Sequence of chain 1.A:
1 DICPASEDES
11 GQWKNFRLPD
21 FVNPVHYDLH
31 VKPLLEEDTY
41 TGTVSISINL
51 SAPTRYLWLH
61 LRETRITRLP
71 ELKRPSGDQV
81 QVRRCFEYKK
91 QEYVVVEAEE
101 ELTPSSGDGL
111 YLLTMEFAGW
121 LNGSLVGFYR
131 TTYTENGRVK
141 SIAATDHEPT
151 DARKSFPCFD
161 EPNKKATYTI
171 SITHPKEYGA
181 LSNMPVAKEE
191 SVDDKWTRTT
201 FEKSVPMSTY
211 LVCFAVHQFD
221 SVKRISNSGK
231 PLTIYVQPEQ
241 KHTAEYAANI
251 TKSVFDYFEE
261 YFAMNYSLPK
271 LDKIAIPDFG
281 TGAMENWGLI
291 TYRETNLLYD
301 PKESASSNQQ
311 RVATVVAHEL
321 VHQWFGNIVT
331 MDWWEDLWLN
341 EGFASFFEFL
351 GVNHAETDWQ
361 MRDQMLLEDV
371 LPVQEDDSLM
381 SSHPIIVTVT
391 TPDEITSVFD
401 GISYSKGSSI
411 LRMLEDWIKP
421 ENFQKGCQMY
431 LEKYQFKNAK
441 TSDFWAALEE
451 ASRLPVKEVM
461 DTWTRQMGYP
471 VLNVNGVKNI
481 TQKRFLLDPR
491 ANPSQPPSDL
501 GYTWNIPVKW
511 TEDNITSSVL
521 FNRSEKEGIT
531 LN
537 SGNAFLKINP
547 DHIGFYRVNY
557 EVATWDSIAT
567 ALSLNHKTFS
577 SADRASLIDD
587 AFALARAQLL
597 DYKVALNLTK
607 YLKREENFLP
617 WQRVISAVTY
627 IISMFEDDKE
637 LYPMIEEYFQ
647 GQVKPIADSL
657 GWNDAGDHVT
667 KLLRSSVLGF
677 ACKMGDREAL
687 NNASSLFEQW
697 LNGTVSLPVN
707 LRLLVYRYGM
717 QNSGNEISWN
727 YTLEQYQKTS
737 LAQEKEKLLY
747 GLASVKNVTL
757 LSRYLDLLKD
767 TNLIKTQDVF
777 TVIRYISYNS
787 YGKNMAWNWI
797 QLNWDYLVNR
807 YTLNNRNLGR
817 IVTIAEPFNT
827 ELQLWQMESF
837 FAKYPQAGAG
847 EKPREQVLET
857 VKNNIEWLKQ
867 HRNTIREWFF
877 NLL

A protein and the small-molecule ligand that binds it are described below.
Small molecule (SMILES): CC(=O)N[C@H]1[C@H](O[C@H]2[C@H](O)[C@@H](NC(C)=O)CO[C@@H]2CO)O[C@H](CO)[C@@H](O[C@@H]2O[C@H](CO)[C@@H](O)[C@H](O)[C@H]2NC(C)=O)[C@@H]1O

Binding-site contacts:
Ligand atom C7 contacts residue ASP562 of chain 1.A at 4.0 Å.
Ligand atom C1 contacts residue ASN877 of chain 1.A at 4.2 Å.
Ligand atom C3 contacts residue ASN603 of chain 1.A at 3.8 Å.
Ligand atom O4 contacts residue ASN877 of chain 1.A at 3.5 Å.
Ligand atom C7 contacts residue ASN603 of chain 1.A at 3.3 Å.
Ligand atom N2 contacts residue ASN877 of chain 1.A at 3.2 Å (h-bond).
Ligand atom N2 contacts residue ASN603 of chain 1.A at 2.7 Å (h-bond).
Ligand atom O7 contacts residue LEU879 of chain 1.A at 4.0 Å.
Ligand atom O6 contacts residue ASN877 of chain 1.A at 4.1 Å.
Ligand atom C8 contacts residue LEU878 of chain 1.A at 4.4 Å (hydrophobic).
Ligand atom C6 contacts residue LYS599 of chain 1.A at 3.8 Å.
Ligand atom C6 contacts residue TRP874 of chain 1.A at 4.2 Å (hydrophobic).
Ligand atom C2 contacts residue ASN877 of chain 1.A at 3.5 Å.
Ligand atom C5 contacts residue ASN877 of chain 1.A at 4.5 Å.
Ligand atom C4 contacts residue ASN603 of chain 1.A at 4.3 Å.
Ligand atom C7 contacts residue LYS606 of chain 1.A at 4.5 Å.
Ligand atom O6 contacts residue LYS599 of chain 1.A at 4.3 Å.
Ligand atom O7 contacts residue ASN877 of chain 1.A at 2.7 Å (h-bond).
Ligand atom O7 contacts residue ASP562 of chain 1.A at 3.6 Å (salt-bridge).
Ligand atom O5 contacts residue ASN603 of chain 1.A at 2.5 Å (h-bond).
Ligand atom C5 contacts residue ASN603 of chain 1.A at 3.7 Å.
Ligand atom N2 contacts residue ASP562 of chain 1.A at 3.7 Å.
Ligand atom C6 contacts residue ASN877 of chain 1.A at 4.3 Å.
Ligand atom O5 contacts residue TRP874 of chain 1.A at 3.8 Å.
Ligand atom O5 contacts residue ASN877 of chain 1.A at 3.7 Å.
Ligand atom C7 contacts residue ASN877 of chain 1.A at 2.9 Å.
Ligand atom O6 contacts residue TRP874 of chain 1.A at 3.4 Å.
Ligand atom C1 contacts residue LYS599 of chain 1.A at 4.2 Å.
Ligand atom C2 contacts residue LYS606 of chain 1.A at 4.4 Å.
Ligand atom C4 contacts residue ASN877 of chain 1.A at 4.5 Å.
Ligand atom C8 contacts residue ASN603 of chain 1.A at 3.5 Å.
Ligand atom C1 contacts residue ASN603 of chain 1.A at 1.4 Å.
Ligand atom O7 contacts residue ALA565 of chain 1.A at 4.3 Å.
Ligand atom O3 contacts residue LYS606 of chain 1.A at 4.2 Å.
Ligand atom C8 contacts residue ASN877 of chain 1.A at 3.6 Å.
Ligand atom O7 contacts residue THR566 of chain 1.A at 3.9 Å.
Ligand atom O5 contacts residue LYS599 of chain 1.A at 4.0 Å.
Ligand atom C8 contacts residue LYS606 of chain 1.A at 3.2 Å.
Ligand atom O7 contacts residue ASN603 of chain 1.A at 4.2 Å.
Ligand atom C2 contacts residue ASN603 of chain 1.A at 2.4 Å.